Sequence of chain 1.A:
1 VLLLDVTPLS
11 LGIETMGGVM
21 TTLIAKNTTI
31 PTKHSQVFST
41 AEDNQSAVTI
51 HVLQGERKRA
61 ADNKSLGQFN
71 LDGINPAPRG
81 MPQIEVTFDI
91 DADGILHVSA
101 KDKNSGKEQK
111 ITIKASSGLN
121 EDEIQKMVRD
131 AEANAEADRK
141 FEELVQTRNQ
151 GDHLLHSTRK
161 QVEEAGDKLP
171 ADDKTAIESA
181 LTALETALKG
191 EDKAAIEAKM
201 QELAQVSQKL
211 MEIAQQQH

The protein below binds the small molecule below.
Small molecule (SMILES): CC[C@H](C)[C@H](NC(=O)[C@@H]1CCCN1C(=O)CNC(=O)[C@@H]1CCCN1C(=O)[C@H](CCCN=C(N)N)NC(=O)[C@@H]1CCCN1)C(=O)N[C@@H](Cc1ccc(O)cc1)C(N)=O

Binding-site contacts:
Ligand atom O contacts residue SER39 of chain 1.A at 2.8 Å (h-bond).
Ligand atom CA contacts residue HIS153 of chain 3.A at 3.6 Å.
Ligand atom O contacts residue PHE38 of chain 1.A at 3.7 Å.
Ligand atom NH1 contacts residue MET16 of chain 1.A at 3.4 Å.
Ligand atom NH2 contacts residue GLY17 of chain 1.A at 3.2 Å (h-bond).
Ligand atom N contacts residue ALA47 of chain 1.A at 3.5 Å (h-bond).
Ligand atom C contacts residue SER39 of chain 1.A at 3.6 Å.
Ligand atom N contacts residue GLY80 of chain 1.A at 3.1 Å (h-bond).
Ligand atom CZ contacts residue HIS153 of chain 1.A at 3.4 Å.
Ligand atom CD1 contacts residue PHE38 of chain 1.A at 3.5 Å (hydrophobic).
Ligand atom O contacts residue THR15 of chain 1.A at 3.6 Å.
Ligand atom NH2 contacts residue GLY18 of chain 1.A at 3.2 Å (h-bond).
Ligand atom CZ contacts residue GLY17 of chain 1.A at 3.2 Å.
Ligand atom NH1 contacts residue GLY17 of chain 1.A at 3.2 Å (h-bond).
Ligand atom CA contacts residue SER39 of chain 1.A at 3.3 Å.
Ligand atom CD1 contacts residue VAL37 of chain 1.A at 3.3 Å (hydrophobic).
Ligand atom CA contacts residue GLY80 of chain 1.A at 3.3 Å.
Ligand atom CE2 contacts residue HIS153 of chain 1.A at 3.2 Å.
Ligand atom OH contacts residue HIS153 of chain 1.A at 3.1 Å (h-bond).
Ligand atom O contacts residue MET16 of chain 1.A at 2.8 Å (h-bond).
Ligand atom C contacts residue HIS153 of chain 3.A at 3.6 Å.
Ligand atom NE contacts residue GLY18 of chain 1.A at 3.6 Å (h-bond).
Ligand atom O contacts residue GLY80 of chain 1.A at 3.7 Å.
Ligand atom O contacts residue THR49 of chain 1.A at 2.8 Å (h-bond).
Ligand atom CD contacts residue ALA47 of chain 1.A at 3.4 Å (hydrophobic).
Ligand atom N contacts residue MET81 of chain 1.A at 3.6 Å.
Ligand atom CG2 contacts residue GLN150 of chain 3.A at 3.5 Å.
Ligand atom CD contacts residue THR49 of chain 1.A at 3.5 Å.
Ligand atom O contacts residue GLN45 of chain 1.A at 3.5 Å (h-bond).
Ligand atom O contacts residue VAL48 of chain 1.A at 3.3 Å.
Ligand atom O contacts residue SER157 of chain 3.A at 3.6 Å.
Ligand atom O contacts residue SER39 of chain 1.A at 3.5 Å.
Ligand atom C contacts residue GLY80 of chain 1.A at 3.6 Å.
Ligand atom N contacts residue SER157 of chain 3.A at 3.3 Å (h-bond).
Ligand atom CZ contacts residue GLY18 of chain 1.A at 3.5 Å.
Ligand atom N contacts residue SER39 of chain 1.A at 2.9 Å (h-bond).
Ligand atom CD contacts residue GLU14 of chain 1.A at 3.4 Å.
Ligand atom OH contacts residue ARG79 of chain 1.A at 2.9 Å.
Ligand atom N contacts residue THR49 of chain 1.A at 3.2 Å (h-bond).
Ligand atom NE contacts residue GLU14 of chain 1.A at 3.2 Å (salt-bridge).

Sequence of chain 3.B:
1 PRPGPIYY

Sequence of chain 3.A:
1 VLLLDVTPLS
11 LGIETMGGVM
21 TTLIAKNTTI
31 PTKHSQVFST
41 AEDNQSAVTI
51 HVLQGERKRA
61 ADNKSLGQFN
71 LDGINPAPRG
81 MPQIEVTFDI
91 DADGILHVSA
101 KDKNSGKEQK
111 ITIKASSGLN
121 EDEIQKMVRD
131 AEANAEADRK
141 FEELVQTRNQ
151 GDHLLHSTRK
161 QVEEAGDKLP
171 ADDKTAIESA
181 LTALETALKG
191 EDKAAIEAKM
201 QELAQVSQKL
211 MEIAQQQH